The protein below binds the small molecule below.
Small molecule (SMILES): CC(C)c1ccccc1O

Sequence of chain 22.A:
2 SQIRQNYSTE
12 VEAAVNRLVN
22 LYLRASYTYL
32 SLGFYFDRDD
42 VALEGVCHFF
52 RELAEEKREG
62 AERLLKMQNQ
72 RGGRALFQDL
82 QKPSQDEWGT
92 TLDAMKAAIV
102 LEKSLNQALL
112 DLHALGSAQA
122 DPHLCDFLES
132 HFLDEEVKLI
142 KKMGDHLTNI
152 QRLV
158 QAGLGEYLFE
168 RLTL

Sequence of chain 1.A:
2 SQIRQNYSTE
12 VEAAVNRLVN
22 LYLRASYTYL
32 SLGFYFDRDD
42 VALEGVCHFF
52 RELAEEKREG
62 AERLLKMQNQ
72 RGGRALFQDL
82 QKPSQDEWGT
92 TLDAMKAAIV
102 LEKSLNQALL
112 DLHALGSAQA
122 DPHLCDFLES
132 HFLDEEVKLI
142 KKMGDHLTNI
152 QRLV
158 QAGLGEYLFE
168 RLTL

Binding-site contacts:
Ligand atom C8 contacts residue SER27 of chain 22.A at 3.3 Å.
Ligand atom C9 contacts residue LEU81 of chain 1.A at 4.1 Å (hydrophobic).
Ligand atom C6 contacts residue SER27 of chain 1.A at 3.6 Å.
Ligand atom C9 contacts residue IP01 of chain 22.J at 0.6 Å.
Ligand atom C3 contacts residue LEU81 of chain 1.A at 3.8 Å (hydrophobic).
Ligand atom C1 contacts residue IP01 of chain 22.J at 1.1 Å.
Ligand atom C5 contacts residue IP01 of chain 22.J at 1.2 Å.
Ligand atom O1 contacts residue ARG59 of chain 22.A at 4.0 Å.
Ligand atom C8 contacts residue LEU24 of chain 22.A at 4.0 Å (hydrophobic).
Ligand atom C1 contacts residue SER27 of chain 1.A at 4.0 Å.
Ligand atom O1 contacts residue SER27 of chain 1.A at 3.8 Å.
Ligand atom O1 contacts residue ARG59 of chain 1.A at 3.3 Å.
Ligand atom C4 contacts residue IP01 of chain 22.J at 0.6 Å.
Ligand atom C6 contacts residue IP01 of chain 22.J at 1.0 Å.
Ligand atom C8 contacts residue IP01 of chain 22.J at 1.0 Å.
Ligand atom C9 contacts residue LEU24 of chain 1.A at 3.7 Å (hydrophobic).
Ligand atom C3 contacts residue LEU24 of chain 22.A at 4.5 Å (hydrophobic).
Ligand atom C6 contacts residue TYR28 of chain 1.A at 4.2 Å (hydrophobic).
Ligand atom C5 contacts residue LEU24 of chain 22.A at 4.4 Å (hydrophobic).
Ligand atom C7 contacts residue LEU24 of chain 1.A at 4.2 Å (hydrophobic).
Ligand atom C2 contacts residue IP01 of chain 22.J at 0.2 Å.
Ligand atom C5 contacts residue SER27 of chain 1.A at 4.4 Å.
Ligand atom C4 contacts residue TYR28 of chain 1.A at 3.6 Å (hydrophobic).
Ligand atom C8 contacts residue TYR28 of chain 22.A at 3.8 Å (hydrophobic).
Ligand atom C5 contacts residue LEU31 of chain 1.A at 4.1 Å (hydrophobic).
Ligand atom C4 contacts residue LEU81 of chain 1.A at 4.0 Å (hydrophobic).
Ligand atom C4 contacts residue LEU24 of chain 22.A at 4.2 Å (hydrophobic).
Ligand atom C3 contacts residue LEU81 of chain 22.A at 3.5 Å (hydrophobic).
Ligand atom C9 contacts residue TYR28 of chain 22.A at 3.7 Å (hydrophobic).
Ligand atom C7 contacts residue IP01 of chain 22.J at 1.1 Å.
Ligand atom O1 contacts residue IP01 of chain 22.J at 2.0 Å (h-bond).
Ligand atom C5 contacts residue TYR28 of chain 1.A at 3.5 Å (hydrophobic).
Ligand atom C3 contacts residue IP01 of chain 22.J at 1.3 Å.
Ligand atom C4 contacts residue LEU81 of chain 22.A at 3.8 Å (hydrophobic).